Sequence of chain 1.A:
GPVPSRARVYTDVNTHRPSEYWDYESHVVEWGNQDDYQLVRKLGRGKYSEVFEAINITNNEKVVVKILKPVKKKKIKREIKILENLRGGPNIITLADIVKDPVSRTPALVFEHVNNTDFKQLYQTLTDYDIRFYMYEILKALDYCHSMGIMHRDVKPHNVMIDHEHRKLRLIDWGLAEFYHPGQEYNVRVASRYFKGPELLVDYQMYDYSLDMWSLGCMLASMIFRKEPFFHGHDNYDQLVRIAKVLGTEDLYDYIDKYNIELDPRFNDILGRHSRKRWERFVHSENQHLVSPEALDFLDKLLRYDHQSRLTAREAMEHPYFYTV

This protein binds this small molecule.
Small molecule (SMILES): O=C(CCNCc1ccc(-c2ccccc2)c(Cl)c1)NCCC(=O)Nc1cccc(C(=O)O)c1

Binding-site contacts:
Ligand atom C10 contacts residue PRO182 of chain 1.A at 3.7 Å (hydrophobic).
Ligand atom C11 contacts residue VAL185 of chain 1.A at 3.5 Å (hydrophobic).
Ligand atom CL contacts residue MET248 of chain 1.A at 3.4 Å.
Ligand atom C16 contacts residue ILE187 of chain 1.A at 3.5 Å (hydrophobic).
Ligand atom O1 contacts residue ASP198 of chain 1.A at 3.2 Å.
Ligand atom C25 contacts residue ILE197 of chain 1.A at 3.6 Å (hydrophobic).
Ligand atom N1 contacts residue ASN141 of chain 1.A at 3.1 Å (h-bond).
Ligand atom C14 contacts residue PRO182 of chain 1.A at 3.3 Å (hydrophobic).
Ligand atom C10 contacts residue HIS183 of chain 1.A at 3.5 Å.
Ligand atom C4 contacts residue ILE197 of chain 1.A at 3.7 Å (hydrophobic).
Ligand atom C contacts residue ASP198 of chain 1.A at 3.3 Å.
Ligand atom C2 contacts residue ILE197 of chain 1.A at 3.7 Å (hydrophobic).
Ligand atom C24 contacts residue ILE187 of chain 1.A at 3.5 Å (hydrophobic).
Ligand atom O contacts residue PHE136 of chain 1.A at 3.2 Å.
Ligand atom C3 contacts residue ILE197 of chain 1.A at 3.7 Å (hydrophobic).
Ligand atom O1 contacts residue LYS91 of chain 1.A at 2.8 Å (salt-bridge).
Ligand atom C15 contacts residue ILE187 of chain 1.A at 3.6 Å (hydrophobic).
Ligand atom C20 contacts residue MET244 of chain 1.A at 3.7 Å (hydrophobic).
Ligand atom C24 contacts residue LEU151 of chain 1.A at 3.5 Å (hydrophobic).
Ligand atom C9 contacts residue ASN141 of chain 1.A at 3.6 Å.
Ligand atom C8 contacts residue ASN141 of chain 1.A at 3.5 Å.
Ligand atom C contacts residue LYS91 of chain 1.A at 3.7 Å.
Ligand atom C5 contacts residue ILE197 of chain 1.A at 3.3 Å (hydrophobic).
Ligand atom O contacts residue ASP198 of chain 1.A at 3.2 Å (salt-bridge).
Ligand atom C18 contacts residue PHE144 of chain 1.A at 3.3 Å (hydrophobic).
Ligand atom C19 contacts residue ILE187 of chain 1.A at 3.5 Å (hydrophobic).
Ligand atom C10 contacts residue ASN141 of chain 1.A at 3.4 Å.
Ligand atom C10 contacts residue VAL185 of chain 1.A at 3.3 Å (hydrophobic).
Ligand atom C23 contacts residue LEU151 of chain 1.A at 3.5 Å (hydrophobic).
Ligand atom C11 contacts residue PRO182 of chain 1.A at 3.3 Å (hydrophobic).
Ligand atom N2 contacts residue PRO182 of chain 1.A at 2.9 Å (h-bond).
Ligand atom C12 contacts residue PRO182 of chain 1.A at 3.5 Å (hydrophobic).
Ligand atom C9 contacts residue HIS183 of chain 1.A at 3.5 Å.
Ligand atom C13 contacts residue PRO182 of chain 1.A at 3.8 Å (hydrophobic).
Ligand atom N contacts residue ILE197 of chain 1.A at 3.4 Å.
Ligand atom C14 contacts residue VAL185 of chain 1.A at 3.2 Å (hydrophobic).
Ligand atom O2 contacts residue ASN141 of chain 1.A at 2.9 Å (h-bond).
Ligand atom N2 contacts residue VAL185 of chain 1.A at 2.7 Å (h-bond).
Ligand atom C1 contacts residue ILE197 of chain 1.A at 3.8 Å (hydrophobic).
Ligand atom O3 contacts residue HIS183 of chain 1.A at 3.1 Å (h-bond).